Sequence of chain 2.A:
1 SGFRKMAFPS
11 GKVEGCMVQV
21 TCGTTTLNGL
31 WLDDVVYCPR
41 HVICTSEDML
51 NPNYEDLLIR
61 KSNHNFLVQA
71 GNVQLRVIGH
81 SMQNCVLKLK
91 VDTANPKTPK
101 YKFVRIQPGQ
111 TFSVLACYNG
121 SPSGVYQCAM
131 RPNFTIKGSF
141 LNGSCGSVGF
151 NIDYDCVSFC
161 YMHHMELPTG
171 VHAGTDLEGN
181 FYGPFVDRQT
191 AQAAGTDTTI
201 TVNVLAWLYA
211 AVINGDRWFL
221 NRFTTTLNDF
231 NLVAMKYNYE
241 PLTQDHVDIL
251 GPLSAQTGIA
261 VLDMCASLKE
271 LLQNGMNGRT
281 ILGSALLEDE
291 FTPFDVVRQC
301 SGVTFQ

Binding-site contacts:
Ligand atom C22 contacts residue THR190 of chain 1.A at 3.0 Å.
Ligand atom CZ contacts residue ASP187 of chain 1.A at 3.5 Å.
Ligand atom N contacts residue GLU166 of chain 1.A at 2.7 Å (salt-bridge).
Ligand atom O contacts residue GLU166 of chain 1.A at 2.8 Å (salt-bridge).
Ligand atom CA contacts residue GLN189 of chain 1.A at 3.7 Å.
Ligand atom C27 contacts residue THR190 of chain 1.A at 3.4 Å.
Ligand atom C8 contacts residue GLU166 of chain 1.A at 3.5 Å.
Ligand atom C21 contacts residue THR190 of chain 1.A at 3.2 Å.
Ligand atom N contacts residue GLU166 of chain 1.A at 3.3 Å (salt-bridge).
Ligand atom O7 contacts residue SER144 of chain 1.A at 3.0 Å (h-bond).
Ligand atom CG contacts residue GLN189 of chain 1.A at 3.5 Å.
Ligand atom N2 contacts residue HIS164 of chain 1.A at 2.6 Å (h-bond).
Ligand atom C29 contacts residue CYS145 of chain 1.A at 2.6 Å (hydrophobic).
Ligand atom O contacts residue MET165 of chain 1.A at 3.2 Å.
Ligand atom CE1 contacts residue ASP187 of chain 1.A at 3.6 Å.
Ligand atom CL1 contacts residue CYS145 of chain 1.A at 2.9 Å.
Ligand atom O6 contacts residue HIS172 of chain 1.A at 3.6 Å.
Ligand atom O28 contacts residue GLN189 of chain 1.A at 3.2 Å.
Ligand atom C19 contacts residue GLU166 of chain 1.A at 3.6 Å.
Ligand atom C30 contacts residue HIS41 of chain 1.A at 3.6 Å.
Ligand atom O20 contacts residue MET165 of chain 1.A at 3.4 Å.
Ligand atom C30 contacts residue CYS145 of chain 1.A at 1.8 Å (hydrophobic).
Ligand atom N contacts residue GLN189 of chain 1.A at 2.9 Å (h-bond).
Ligand atom O6 contacts residue PHE140 of chain 1.A at 3.5 Å.
Ligand atom O6 contacts residue GLU166 of chain 1.A at 3.5 Å.
Ligand atom O20 contacts residue GLU166 of chain 1.A at 3.5 Å (salt-bridge).
Ligand atom C24 contacts residue PRO168 of chain 1.A at 3.5 Å (hydrophobic).
Ligand atom N4 contacts residue HIS164 of chain 1.A at 3.4 Å (h-bond).
Ligand atom CE2 contacts residue MET49 of chain 1.A at 3.6 Å (hydrophobic).
Ligand atom C23 contacts residue THR190 of chain 1.A at 3.2 Å.
Ligand atom C26 contacts residue HIS163 of chain 1.A at 3.6 Å.
Ligand atom N contacts residue PHE140 of chain 1.A at 3.2 Å (h-bond).
Ligand atom C23 contacts residue PRO168 of chain 1.A at 3.6 Å (hydrophobic).
Ligand atom CB contacts residue GLU166 of chain 1.A at 3.6 Å.
Ligand atom O7 contacts residue GLY143 of chain 1.A at 3.2 Å (h-bond).
Ligand atom C23 contacts residue GLN192 of chain 1.A at 3.5 Å.
Ligand atom CA contacts residue GLU166 of chain 1.A at 3.6 Å.
Ligand atom O7 contacts residue CYS145 of chain 1.A at 2.8 Å (h-bond).
Ligand atom N contacts residue LEU141 of chain 1.A at 3.6 Å.
Ligand atom O6 contacts residue HIS163 of chain 1.A at 2.7 Å (h-bond).

Sequence of chain 1.A:
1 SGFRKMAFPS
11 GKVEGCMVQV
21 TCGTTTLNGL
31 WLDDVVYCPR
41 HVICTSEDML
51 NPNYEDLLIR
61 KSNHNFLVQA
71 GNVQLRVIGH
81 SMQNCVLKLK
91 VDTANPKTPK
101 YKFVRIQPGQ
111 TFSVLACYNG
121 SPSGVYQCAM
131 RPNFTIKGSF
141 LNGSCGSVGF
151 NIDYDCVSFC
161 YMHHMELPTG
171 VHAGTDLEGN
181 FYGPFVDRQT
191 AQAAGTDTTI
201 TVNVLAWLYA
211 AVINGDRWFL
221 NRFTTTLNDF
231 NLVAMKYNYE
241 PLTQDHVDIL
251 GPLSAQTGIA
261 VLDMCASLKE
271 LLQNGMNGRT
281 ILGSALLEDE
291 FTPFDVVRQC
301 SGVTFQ

A protein and the small-molecule ligand that binds it are described below.
Small molecule (SMILES): C[C@@H](OC(C)(C)C)[C@H](NC(=O)OCc1ccccc1)C(=O)N[C@@H](CC1CCCCC1)C(=O)NN(CCC(N)=O)C(=O)CCl